Sequence of chain 17.E:
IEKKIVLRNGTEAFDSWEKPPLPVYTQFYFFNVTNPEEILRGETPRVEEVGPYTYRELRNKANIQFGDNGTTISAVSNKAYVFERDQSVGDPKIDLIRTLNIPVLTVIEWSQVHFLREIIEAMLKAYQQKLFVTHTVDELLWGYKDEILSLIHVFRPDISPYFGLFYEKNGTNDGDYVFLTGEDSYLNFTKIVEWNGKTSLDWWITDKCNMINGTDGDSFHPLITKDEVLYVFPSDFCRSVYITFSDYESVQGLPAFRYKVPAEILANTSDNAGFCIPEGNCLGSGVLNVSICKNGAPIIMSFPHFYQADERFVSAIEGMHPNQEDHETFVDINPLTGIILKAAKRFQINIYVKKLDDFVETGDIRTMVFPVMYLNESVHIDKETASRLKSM

This protein binds this small molecule.
Small molecule (SMILES): CC(=O)N[C@H]1[C@H](O[C@H]2[C@H](O)[C@@H](NC(C)=O)CO[C@@H]2CO)O[C@H](CO)[C@@H](O[C@@H]2O[C@H](CO[C@H]3O[C@H](CO)[C@@H](O)[C@H](O)[C@@H]3O)[C@@H](O)[C@H](O[C@H]3O[C@H](CO)[C@@H](O)[C@H](O)[C@@H]3O)[C@@H]2O)[C@@H]1O

Binding-site contacts:
Ligand atom C2 contacts residue ARG358 of chain 17.E at 4.3 Å.
Ligand atom O4 contacts residue TYR41 of chain 17.E at 3.5 Å (h-bond).
Ligand atom C5 contacts residue TYR41 of chain 17.E at 3.4 Å (hydrophobic).
Ligand atom C4 contacts residue TYR41 of chain 17.E at 3.9 Å (hydrophobic).
Ligand atom N2 contacts residue ASN388 of chain 17.E at 2.9 Å (h-bond).
Ligand atom O6 contacts residue ARG358 of chain 17.E at 3.3 Å.
Ligand atom O7 contacts residue GLN39 of chain 17.E at 2.9 Å (h-bond).
Ligand atom O7 contacts residue TYR41 of chain 17.E at 3.3 Å (h-bond).
Ligand atom N2 contacts residue TYR41 of chain 17.E at 4.3 Å.
Ligand atom C5 contacts residue ASN388 of chain 17.E at 3.6 Å.
Ligand atom C8 contacts residue GLU61 of chain 17.E at 3.3 Å.
Ligand atom O6 contacts residue TYR386 of chain 17.E at 4.0 Å.
Ligand atom O6 contacts residue HIS339 of chain 17.E at 3.9 Å.
Ligand atom C7 contacts residue TYR41 of chain 17.E at 3.5 Å (hydrophobic).
Ligand atom C3 contacts residue ASP338 of chain 17.E at 4.5 Å.
Ligand atom C7 contacts residue GLN39 of chain 17.E at 4.1 Å.
Ligand atom C1 contacts residue ASN388 of chain 17.E at 1.4 Å.
Ligand atom C4 contacts residue ASN388 of chain 17.E at 4.2 Å.
Ligand atom C1 contacts residue ASP338 of chain 17.E at 4.3 Å.
Ligand atom O5 contacts residue ASN388 of chain 17.E at 2.3 Å (h-bond).
Ligand atom O6 contacts residue TYR41 of chain 17.E at 3.6 Å.
Ligand atom O4 contacts residue ASP338 of chain 17.E at 4.2 Å.
Ligand atom C6 contacts residue TYR41 of chain 17.E at 3.6 Å (hydrophobic).
Ligand atom C3 contacts residue ASN388 of chain 17.E at 3.8 Å.
Ligand atom C7 contacts residue ASN388 of chain 17.E at 3.6 Å.
Ligand atom C1 contacts residue ARG358 of chain 17.E at 3.7 Å.
Ligand atom C3 contacts residue TYR41 of chain 17.E at 4.2 Å (hydrophobic).
Ligand atom C8 contacts residue SER390 of chain 17.E at 3.3 Å.
Ligand atom C5 contacts residue ASP338 of chain 17.E at 3.5 Å.
Ligand atom C7 contacts residue SER390 of chain 17.E at 4.2 Å.
Ligand atom C6 contacts residue ASP338 of chain 17.E at 3.3 Å.
Ligand atom O5 contacts residue ARG358 of chain 17.E at 3.4 Å (salt-bridge).
Ligand atom C6 contacts residue ARG358 of chain 17.E at 4.4 Å.
Ligand atom O5 contacts residue TYR41 of chain 17.E at 4.4 Å.
Ligand atom O5 contacts residue ASP338 of chain 17.E at 4.2 Å.
Ligand atom C4 contacts residue ASP338 of chain 17.E at 4.3 Å.
Ligand atom C8 contacts residue TYR41 of chain 17.E at 3.6 Å (hydrophobic).
Ligand atom O7 contacts residue ASN388 of chain 17.E at 3.9 Å.
Ligand atom O6 contacts residue ASP338 of chain 17.E at 2.9 Å (salt-bridge).
Ligand atom C2 contacts residue ASN388 of chain 17.E at 2.5 Å.